Binding-site contacts:
Ligand atom O25 contacts residue HIS161 of chain 1.B at 2.5 Å (h-bond).
Ligand atom C13 contacts residue GLN187 of chain 1.B at 3.5 Å.
Ligand atom N22 contacts residue PHE138 of chain 1.B at 3.6 Å.
Ligand atom C18 contacts residue CYS143 of chain 1.B at 2.9 Å (hydrophobic).
Ligand atom C21 contacts residue HIS161 of chain 1.B at 3.5 Å.
Ligand atom C21 contacts residue GLU164 of chain 1.B at 3.4 Å.
Ligand atom O31 contacts residue GLY141 of chain 1.B at 3.7 Å.
Ligand atom C23 contacts residue ASN140 of chain 1.B at 3.6 Å.
Ligand atom N22 contacts residue GLU164 of chain 1.B at 2.9 Å (salt-bridge).
Ligand atom O34 contacts residue GLN187 of chain 1.B at 3.6 Å.
Ligand atom N14 contacts residue GLN187 of chain 1.B at 3.3 Å (h-bond).
Ligand atom O25 contacts residue PHE138 of chain 1.B at 3.4 Å.
Ligand atom O01 contacts residue MET163 of chain 1.B at 3.5 Å.
Ligand atom C27 contacts residue CYS143 of chain 1.B at 2.5 Å (hydrophobic).
Ligand atom C26 contacts residue CYS143 of chain 1.B at 2.3 Å (hydrophobic).
Ligand atom O01 contacts residue GLU164 of chain 1.B at 3.0 Å (salt-bridge).
Ligand atom C05 contacts residue GLN187 of chain 1.B at 3.3 Å.
Ligand atom O25 contacts residue HIS170 of chain 1.B at 3.4 Å.
Ligand atom O33 contacts residue GLY141 of chain 1.B at 3.6 Å (h-bond).
Ligand atom C19 contacts residue HIS161 of chain 1.B at 3.7 Å.
Ligand atom O33 contacts residue CYS143 of chain 1.B at 2.7 Å (h-bond).
Ligand atom C24 contacts residue ASN140 of chain 1.B at 3.6 Å.
Ligand atom C07 contacts residue GLU164 of chain 1.B at 3.7 Å.
Ligand atom C27 contacts residue HIS39 of chain 1.B at 3.4 Å.
Ligand atom C24 contacts residue LEU139 of chain 1.B at 3.8 Å (hydrophobic).
Ligand atom C09 contacts residue ALA189 of chain 1.B at 3.7 Å (hydrophobic).
Ligand atom C35 contacts residue HIS162 of chain 1.B at 3.7 Å.
Ligand atom O12 contacts residue GLN187 of chain 1.B at 3.5 Å.
Ligand atom C15 contacts residue HIS162 of chain 1.B at 3.2 Å.
Ligand atom C36 contacts residue GLN187 of chain 1.B at 3.5 Å.
Ligand atom O33 contacts residue SER142 of chain 1.B at 3.3 Å (h-bond).
Ligand atom C10 contacts residue ALA189 of chain 1.B at 3.8 Å (hydrophobic).
Ligand atom O25 contacts residue GLU164 of chain 1.B at 3.4 Å.
Ligand atom O32 contacts residue GLY141 of chain 1.B at 3.4 Å (h-bond).
Ligand atom C19 contacts residue CYS143 of chain 1.B at 3.2 Å (hydrophobic).
Ligand atom N04 contacts residue GLU164 of chain 1.B at 2.8 Å (salt-bridge).
Ligand atom O31 contacts residue THR24 of chain 1.B at 3.4 Å (h-bond).
Ligand atom C35 contacts residue GLN187 of chain 1.B at 3.4 Å.
Ligand atom C37 contacts residue HIS162 of chain 1.B at 3.6 Å.
Ligand atom C38 contacts residue GLN187 of chain 1.B at 3.4 Å.

Sequence of chain 1.B:
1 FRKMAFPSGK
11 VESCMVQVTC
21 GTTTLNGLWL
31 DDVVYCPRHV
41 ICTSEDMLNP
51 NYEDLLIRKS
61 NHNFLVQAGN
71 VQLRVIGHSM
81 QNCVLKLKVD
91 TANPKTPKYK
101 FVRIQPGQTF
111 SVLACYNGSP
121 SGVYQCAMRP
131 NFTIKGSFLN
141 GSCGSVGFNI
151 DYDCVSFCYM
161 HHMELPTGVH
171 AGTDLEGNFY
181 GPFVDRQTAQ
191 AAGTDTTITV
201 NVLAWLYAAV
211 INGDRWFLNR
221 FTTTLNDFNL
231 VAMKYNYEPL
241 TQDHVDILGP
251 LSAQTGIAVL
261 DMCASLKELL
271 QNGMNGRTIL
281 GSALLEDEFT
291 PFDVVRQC

A small-molecule ligand and the protein it binds are described below.
Small molecule (SMILES): COc1cccc2[nH]c(C(=O)N[C@@H](CC(C)C)C(=O)N[C@@H](C[C@@H]3CCNC3=O)C(=O)COP(=O)(O)O)cc12